The small molecule below binds the protein below.
Small molecule (SMILES): Cc1cc(N)nc2cc(-c3ccc(OCc4cccnc4)c(CN)c3)ccc12

Sequence of chain 1.A:
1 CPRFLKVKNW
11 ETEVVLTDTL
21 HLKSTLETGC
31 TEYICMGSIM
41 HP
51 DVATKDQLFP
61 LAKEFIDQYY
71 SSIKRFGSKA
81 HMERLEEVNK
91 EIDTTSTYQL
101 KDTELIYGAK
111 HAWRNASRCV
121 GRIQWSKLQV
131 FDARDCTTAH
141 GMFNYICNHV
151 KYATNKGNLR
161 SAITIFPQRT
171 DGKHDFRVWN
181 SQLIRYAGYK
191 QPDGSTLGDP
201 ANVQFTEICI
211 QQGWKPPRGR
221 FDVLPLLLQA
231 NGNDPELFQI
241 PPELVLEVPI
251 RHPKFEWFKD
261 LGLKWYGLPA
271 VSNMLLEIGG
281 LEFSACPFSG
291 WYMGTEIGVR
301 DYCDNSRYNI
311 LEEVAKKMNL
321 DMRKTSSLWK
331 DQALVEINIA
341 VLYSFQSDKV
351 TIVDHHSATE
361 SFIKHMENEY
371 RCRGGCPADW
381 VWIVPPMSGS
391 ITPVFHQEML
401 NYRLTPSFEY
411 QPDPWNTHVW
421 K

Binding-site contacts:
Ligand atom C09 contacts residue HEM1 of chain 1.C at 3.6 Å.
Ligand atom O29 contacts residue TRP382 of chain 1.A at 3.7 Å.
Ligand atom C07 contacts residue HEM1 of chain 1.C at 3.7 Å.
Ligand atom N02 contacts residue TYR292 of chain 1.A at 3.7 Å.
Ligand atom C27 contacts residue HEM1 of chain 1.C at 3.4 Å.
Ligand atom C08 contacts residue HEM1 of chain 1.C at 3.7 Å.
Ligand atom C09 contacts residue GLU296 of chain 1.A at 3.4 Å.
Ligand atom C11 contacts residue GLY290 of chain 1.A at 3.7 Å.
Ligand atom C30 contacts residue TYR410 of chain 1.A at 3.1 Å (hydrophobic).
Ligand atom N28 contacts residue ASN273 of chain 1.A at 3.3 Å (h-bond).
Ligand atom C03 contacts residue HEM1 of chain 1.C at 3.3 Å.
Ligand atom N02 contacts residue GLU296 of chain 1.A at 2.6 Å (salt-bridge).
Ligand atom C07 contacts residue VAL271 of chain 1.A at 3.2 Å (hydrophobic).
Ligand atom N02 contacts residue HEM1 of chain 1.C at 3.5 Å.
Ligand atom C36 contacts residue TRP10 of chain 1.B at 3.6 Å (hydrophobic).
Ligand atom N01 contacts residue GLU296 of chain 1.A at 2.6 Å (salt-bridge).
Ligand atom C32 contacts residue MET40 of chain 1.A at 3.7 Å (hydrophobic).
Ligand atom N01 contacts residue HEM1 of chain 1.C at 3.6 Å.
Ligand atom C30 contacts residue HEM1 of chain 1.C at 3.6 Å.
Ligand atom C23 contacts residue TRP382 of chain 1.A at 3.6 Å (hydrophobic).
Ligand atom C10 contacts residue GLU296 of chain 1.A at 3.4 Å.
Ligand atom C06 contacts residue PHE288 of chain 1.A at 3.7 Å (hydrophobic).
Ligand atom C23 contacts residue HEM1 of chain 1.C at 3.7 Å.
Ligand atom C02 contacts residue GLU296 of chain 1.A at 3.4 Å.
Ligand atom C25 contacts residue HEM1 of chain 1.C at 3.3 Å.
Ligand atom C32 contacts residue HIS41 of chain 1.A at 3.3 Å.
Ligand atom C04 contacts residue HEM1 of chain 1.C at 3.6 Å.
Ligand atom C11 contacts residue HEM1 of chain 1.C at 3.2 Å.
Ligand atom C22 contacts residue HEM1 of chain 1.C at 3.4 Å.
Ligand atom C26 contacts residue HEM1 of chain 1.C at 3.4 Å.
Ligand atom N02 contacts residue TRP291 of chain 1.A at 2.7 Å (h-bond).
Ligand atom C30 contacts residue TRP382 of chain 1.A at 3.5 Å (hydrophobic).
Ligand atom C02 contacts residue HEM1 of chain 1.C at 3.5 Å.
Ligand atom C10 contacts residue HEM1 of chain 1.C at 3.7 Å.
Ligand atom C06 contacts residue HEM1 of chain 1.C at 3.6 Å.
Ligand atom C06 contacts residue VAL271 of chain 1.A at 3.5 Å (hydrophobic).
Ligand atom N31 contacts residue HIS41 of chain 1.A at 3.3 Å (h-bond).
Ligand atom C02 contacts residue TRP291 of chain 1.A at 3.7 Å (hydrophobic).
Ligand atom C24 contacts residue HEM1 of chain 1.C at 3.6 Å.
Ligand atom C21 contacts residue HEM1 of chain 1.C at 3.6 Å.

Sequence of chain 1.B:
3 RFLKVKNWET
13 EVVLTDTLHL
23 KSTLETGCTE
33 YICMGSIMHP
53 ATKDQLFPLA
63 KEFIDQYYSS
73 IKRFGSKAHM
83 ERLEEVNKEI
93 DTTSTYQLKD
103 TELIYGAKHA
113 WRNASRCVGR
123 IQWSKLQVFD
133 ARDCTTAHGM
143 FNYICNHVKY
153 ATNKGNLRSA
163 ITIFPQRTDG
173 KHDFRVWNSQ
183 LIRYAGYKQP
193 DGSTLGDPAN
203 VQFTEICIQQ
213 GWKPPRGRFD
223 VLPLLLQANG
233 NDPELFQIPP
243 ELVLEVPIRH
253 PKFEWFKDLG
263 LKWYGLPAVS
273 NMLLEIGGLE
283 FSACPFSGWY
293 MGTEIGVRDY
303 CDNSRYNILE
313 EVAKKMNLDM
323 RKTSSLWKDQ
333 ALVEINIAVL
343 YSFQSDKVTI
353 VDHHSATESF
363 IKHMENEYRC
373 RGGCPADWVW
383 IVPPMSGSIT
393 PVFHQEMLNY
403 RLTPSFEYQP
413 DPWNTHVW